A protein and the small-molecule ligand that binds it are described below.
Small molecule (SMILES): CC(=O)N[C@H]1[C@H](O[C@H]2[C@H](O)[C@@H](NC(C)=O)CO[C@@H]2CO)O[C@H](CO)[C@@H](O)[C@@H]1O

Sequence of chain 3.B:
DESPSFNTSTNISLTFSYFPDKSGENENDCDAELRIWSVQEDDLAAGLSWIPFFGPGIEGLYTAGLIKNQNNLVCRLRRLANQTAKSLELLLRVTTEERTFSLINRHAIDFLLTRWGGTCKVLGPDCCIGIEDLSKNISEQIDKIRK

Sequence of chain 1.B:
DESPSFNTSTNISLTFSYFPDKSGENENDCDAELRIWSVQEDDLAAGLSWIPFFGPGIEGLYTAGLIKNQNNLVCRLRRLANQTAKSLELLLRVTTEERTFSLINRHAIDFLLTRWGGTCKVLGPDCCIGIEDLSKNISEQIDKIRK

Binding-site contacts:
Ligand atom C6 contacts residue BMA1 of chain 1.G at 3.7 Å.
Ligand atom O3 contacts residue TRP124 of chain 1.A at 3.9 Å.
Ligand atom O7 contacts residue ALA126 of chain 1.A at 4.2 Å.
Ligand atom N2 contacts residue MAN3 of chain 1.G at 4.1 Å.
Ligand atom O3 contacts residue MAN3 of chain 1.G at 3.3 Å (h-bond).
Ligand atom O5 contacts residue GLN41 of chain 1.A at 3.2 Å (h-bond).
Ligand atom C4 contacts residue TRP124 of chain 1.A at 4.2 Å (hydrophobic).
Ligand atom C8 contacts residue TRP124 of chain 1.A at 3.8 Å (hydrophobic).
Ligand atom C5 contacts residue TRP124 of chain 1.A at 3.4 Å (hydrophobic).
Ligand atom C8 contacts residue TRP97 of chain 3.B at 3.8 Å (hydrophobic).
Ligand atom O4 contacts residue BMA1 of chain 1.G at 1.6 Å.
Ligand atom O7 contacts residue ASN148 of chain 1.A at 2.7 Å (h-bond).
Ligand atom N2 contacts residue ASN129 of chain 1.B at 3.2 Å (h-bond).
Ligand atom C2 contacts residue ASN129 of chain 1.B at 2.8 Å.
Ligand atom C8 contacts residue ASN129 of chain 1.B at 3.9 Å.
Ligand atom O6 contacts residue BMA1 of chain 1.G at 4.0 Å.
Ligand atom C5 contacts residue ASN129 of chain 1.B at 3.6 Å.
Ligand atom O3 contacts residue BMA1 of chain 1.G at 3.3 Å (h-bond).
Ligand atom C7 contacts residue ASN148 of chain 1.A at 3.6 Å.
Ligand atom C5 contacts residue BMA1 of chain 1.G at 3.7 Å.
Ligand atom C1 contacts residue GLN41 of chain 1.A at 3.8 Å.
Ligand atom C1 contacts residue TRP124 of chain 1.A at 4.1 Å (hydrophobic).
Ligand atom O5 contacts residue TRP124 of chain 1.A at 4.0 Å.
Ligand atom C7 contacts residue ASN129 of chain 1.B at 3.2 Å.
Ligand atom C4 contacts residue BMA1 of chain 1.G at 2.6 Å.
Ligand atom N2 contacts residue TRP124 of chain 1.A at 4.2 Å.
Ligand atom C8 contacts residue ALA132 of chain 1.B at 3.3 Å (hydrophobic).
Ligand atom C7 contacts residue MAN3 of chain 1.G at 4.0 Å.
Ligand atom C3 contacts residue BMA1 of chain 1.G at 3.7 Å.
Ligand atom C6 contacts residue MAN2 of chain 1.G at 4.2 Å.
Ligand atom O7 contacts residue ASN129 of chain 1.B at 2.9 Å (h-bond).
Ligand atom C3 contacts residue ASN129 of chain 1.B at 4.0 Å.
Ligand atom O5 contacts residue ASN129 of chain 1.B at 2.3 Å (h-bond).
Ligand atom C2 contacts residue TRP124 of chain 1.A at 4.0 Å (hydrophobic).
Ligand atom C1 contacts residue ASN129 of chain 1.B at 1.6 Å.
Ligand atom O7 contacts residue LEU38 of chain 1.A at 3.9 Å.
Ligand atom C6 contacts residue TRP124 of chain 1.A at 3.4 Å (hydrophobic).
Ligand atom C8 contacts residue MAN3 of chain 1.G at 3.9 Å.
Ligand atom C8 contacts residue ASN148 of chain 1.A at 3.2 Å.
Ligand atom C7 contacts residue TRP124 of chain 1.A at 4.2 Å (hydrophobic).

Sequence of chain 1.A:
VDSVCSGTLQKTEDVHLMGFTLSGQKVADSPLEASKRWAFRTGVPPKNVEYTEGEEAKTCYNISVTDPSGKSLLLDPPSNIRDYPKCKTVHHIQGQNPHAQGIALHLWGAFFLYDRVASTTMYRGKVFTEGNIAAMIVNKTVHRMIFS